Sequence of chain 1.F:
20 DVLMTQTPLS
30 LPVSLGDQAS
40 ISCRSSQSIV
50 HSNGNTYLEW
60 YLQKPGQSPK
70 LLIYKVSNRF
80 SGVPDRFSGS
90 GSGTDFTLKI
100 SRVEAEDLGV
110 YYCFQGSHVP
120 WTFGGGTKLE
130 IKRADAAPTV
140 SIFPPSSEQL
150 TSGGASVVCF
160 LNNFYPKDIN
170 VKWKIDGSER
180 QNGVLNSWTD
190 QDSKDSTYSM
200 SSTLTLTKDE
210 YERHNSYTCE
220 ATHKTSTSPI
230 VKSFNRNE

Binding-site contacts:
Ligand atom O5 contacts residue ARG186 of chain 1.C at 4.3 Å.
Ligand atom C3 contacts residue TYR122 of chain 1.G at 3.6 Å (hydrophobic).
Ligand atom C1 contacts residue ASN143 of chain 1.C at 1.4 Å.
Ligand atom C8 contacts residue TYR121 of chain 1.G at 3.9 Å (hydrophobic).
Ligand atom C6 contacts residue ARG186 of chain 1.C at 3.9 Å.
Ligand atom O6 contacts residue ARG186 of chain 1.C at 3.9 Å.
Ligand atom N2 contacts residue TYR122 of chain 1.G at 3.1 Å (h-bond).
Ligand atom C2 contacts residue TYR122 of chain 1.G at 3.8 Å (hydrophobic).
Ligand atom C7 contacts residue ASN143 of chain 1.C at 3.2 Å.
Ligand atom C3 contacts residue ASN143 of chain 1.C at 3.8 Å.
Ligand atom C3 contacts residue ASP202 of chain 1.C at 3.9 Å.
Ligand atom O4 contacts residue ASP202 of chain 1.C at 4.3 Å.
Ligand atom C1 contacts residue ASP202 of chain 1.C at 4.2 Å.
Ligand atom N2 contacts residue ILE204 of chain 1.C at 3.9 Å.
Ligand atom O3 contacts residue TYR122 of chain 1.G at 4.1 Å.
Ligand atom C4 contacts residue ASN143 of chain 1.C at 4.2 Å.
Ligand atom C5 contacts residue ASN143 of chain 1.C at 3.6 Å.
Ligand atom O3 contacts residue ARG186 of chain 1.C at 3.5 Å (salt-bridge).
Ligand atom C8 contacts residue TYR122 of chain 1.G at 4.1 Å (hydrophobic).
Ligand atom C8 contacts residue ARG186 of chain 1.C at 4.1 Å.
Ligand atom O5 contacts residue ASN143 of chain 1.C at 2.3 Å (h-bond).
Ligand atom O7 contacts residue ASN143 of chain 1.C at 3.1 Å (h-bond).
Ligand atom N2 contacts residue ARG186 of chain 1.C at 3.9 Å.
Ligand atom C8 contacts residue ILE204 of chain 1.C at 3.9 Å (hydrophobic).
Ligand atom C7 contacts residue ILE204 of chain 1.C at 4.0 Å (hydrophobic).
Ligand atom C2 contacts residue ARG186 of chain 1.C at 4.1 Å.
Ligand atom O7 contacts residue ASN52 of chain 1.F at 3.9 Å.
Ligand atom C3 contacts residue ARG186 of chain 1.C at 4.2 Å.
Ligand atom C1 contacts residue TYR122 of chain 1.G at 4.2 Å (hydrophobic).
Ligand atom N2 contacts residue ASN143 of chain 1.C at 2.9 Å (h-bond).
Ligand atom C7 contacts residue ARG186 of chain 1.C at 3.6 Å.
Ligand atom C1 contacts residue ILE204 of chain 1.C at 4.3 Å (hydrophobic).
Ligand atom C7 contacts residue TYR122 of chain 1.G at 4.0 Å (hydrophobic).
Ligand atom C6 contacts residue ASN54 of chain 1.F at 3.8 Å.
Ligand atom C5 contacts residue ASP202 of chain 1.C at 4.0 Å.
Ligand atom C2 contacts residue ASN143 of chain 1.C at 2.4 Å.
Ligand atom O7 contacts residue ARG186 of chain 1.C at 3.7 Å.
Ligand atom C8 contacts residue ASN143 of chain 1.C at 4.4 Å.
Ligand atom O6 contacts residue ASN54 of chain 1.F at 3.6 Å.
Ligand atom C4 contacts residue ASP202 of chain 1.C at 4.3 Å.

A protein and the small-molecule ligand that binds it are described below.
Small molecule (SMILES): CC(=O)N[C@H]1[C@H](O[C@H]2[C@H](O)[C@@H](NC(C)=O)CO[C@@H]2CO)O[C@H](CO)[C@@H](O[C@@H]2O[C@H](CO)[C@@H](O)[C@H](O)[C@@H]2O)[C@@H]1O

Sequence of chain 1.C:
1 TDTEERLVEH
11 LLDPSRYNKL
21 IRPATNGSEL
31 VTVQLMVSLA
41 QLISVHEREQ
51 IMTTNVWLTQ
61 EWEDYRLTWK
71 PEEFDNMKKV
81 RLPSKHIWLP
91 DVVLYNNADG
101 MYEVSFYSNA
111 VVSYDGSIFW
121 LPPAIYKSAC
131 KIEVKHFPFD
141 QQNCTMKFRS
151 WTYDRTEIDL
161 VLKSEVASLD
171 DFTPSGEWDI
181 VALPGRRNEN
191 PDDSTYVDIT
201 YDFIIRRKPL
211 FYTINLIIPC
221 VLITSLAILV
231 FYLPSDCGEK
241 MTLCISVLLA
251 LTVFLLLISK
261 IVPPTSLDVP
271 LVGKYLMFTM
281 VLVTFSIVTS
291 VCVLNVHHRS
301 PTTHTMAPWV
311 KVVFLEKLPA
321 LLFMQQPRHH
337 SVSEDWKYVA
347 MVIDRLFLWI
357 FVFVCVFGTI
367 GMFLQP

Sequence of chain 1.G:
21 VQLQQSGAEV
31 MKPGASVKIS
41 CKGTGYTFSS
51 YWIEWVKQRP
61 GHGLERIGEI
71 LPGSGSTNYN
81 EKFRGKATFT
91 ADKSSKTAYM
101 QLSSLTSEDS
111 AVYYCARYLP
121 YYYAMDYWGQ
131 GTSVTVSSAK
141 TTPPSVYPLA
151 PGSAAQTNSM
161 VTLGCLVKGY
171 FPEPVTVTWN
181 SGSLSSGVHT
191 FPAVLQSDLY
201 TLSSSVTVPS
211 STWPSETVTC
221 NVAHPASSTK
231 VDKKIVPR